Sequence of chain 1.B:
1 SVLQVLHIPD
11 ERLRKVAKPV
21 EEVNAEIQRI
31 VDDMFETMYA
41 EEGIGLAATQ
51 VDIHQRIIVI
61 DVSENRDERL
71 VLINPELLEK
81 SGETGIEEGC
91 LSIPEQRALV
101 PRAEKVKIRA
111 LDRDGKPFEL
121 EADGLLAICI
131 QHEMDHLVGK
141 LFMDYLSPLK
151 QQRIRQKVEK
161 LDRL

A protein and the small-molecule ligand that binds it are described below.
Small molecule (SMILES): CCCC[C@H](CN(O)C=O)C(=O)N[C@H](C(=O)N(C)C)C(C)(C)C

Binding-site contacts:
Ligand atom C1 contacts residue GLU133 of chain 1.B at 2.9 Å.
Ligand atom C1 contacts residue HIS132 of chain 1.B at 3.5 Å.
Ligand atom N1 contacts residue GLY45 of chain 1.B at 3.4 Å (h-bond).
Ligand atom C7 contacts residue GLU133 of chain 1.B at 3.5 Å.
Ligand atom C1 contacts residue GLN50 of chain 1.B at 3.4 Å.
Ligand atom C1 contacts residue GLY45 of chain 1.B at 3.0 Å.
Ligand atom O3 contacts residue ILE44 of chain 1.B at 2.9 Å (h-bond).
Ligand atom O1 contacts residue GLN50 of chain 1.B at 2.8 Å (h-bond).
Ligand atom O2 contacts residue GLN50 of chain 1.B at 3.1 Å (h-bond).
Ligand atom C1 contacts residue NI1 of chain 1.F at 2.9 Å.
Ligand atom O3 contacts residue GLY43 of chain 1.B at 3.2 Å.
Ligand atom O1 contacts residue GLU133 of chain 1.B at 2.7 Å (salt-bridge).
Ligand atom C3 contacts residue GLY89 of chain 1.B at 3.5 Å.
Ligand atom O1 contacts residue NI1 of chain 1.F at 2.4 Å (h-bond).
Ligand atom C2 contacts residue GLY45 of chain 1.B at 3.2 Å.
Ligand atom N1 contacts residue LEU91 of chain 1.B at 3.8 Å.
Ligand atom O1 contacts residue HIS136 of chain 1.B at 2.8 Å (h-bond).
Ligand atom C15 contacts residue ILE44 of chain 1.B at 3.7 Å (hydrophobic).
Ligand atom C4 contacts residue ILE44 of chain 1.B at 3.8 Å (hydrophobic).
Ligand atom C8 contacts residue GLY89 of chain 1.B at 3.7 Å.
Ligand atom C10 contacts residue GLU88 of chain 1.B at 3.9 Å.
Ligand atom C13 contacts residue GLY89 of chain 1.B at 3.8 Å.
Ligand atom N1 contacts residue NI1 of chain 1.F at 2.9 Å (h-bond).
Ligand atom O4 contacts residue GLY89 of chain 1.B at 3.2 Å (h-bond).
Ligand atom C9 contacts residue ILE44 of chain 1.B at 3.7 Å (hydrophobic).
Ligand atom N1 contacts residue GLN50 of chain 1.B at 3.9 Å.
Ligand atom C9 contacts residue HIS132 of chain 1.B at 3.9 Å.
Ligand atom N1 contacts residue HIS132 of chain 1.B at 3.8 Å.
Ligand atom N2 contacts residue GLY89 of chain 1.B at 3.4 Å (h-bond).
Ligand atom C2 contacts residue LEU91 of chain 1.B at 3.9 Å (hydrophobic).
Ligand atom C16 contacts residue GLU87 of chain 1.B at 3.9 Å.
Ligand atom O2 contacts residue HIS136 of chain 1.B at 3.8 Å.
Ligand atom C8 contacts residue ILE44 of chain 1.B at 3.8 Å (hydrophobic).
Ligand atom O2 contacts residue LEU91 of chain 1.B at 2.7 Å (h-bond).
Ligand atom O2 contacts residue HIS132 of chain 1.B at 3.6 Å (h-bond).
Ligand atom C14 contacts residue GLU42 of chain 1.B at 3.8 Å.
Ligand atom C7 contacts residue HIS132 of chain 1.B at 3.8 Å.
Ligand atom O1 contacts residue HIS132 of chain 1.B at 3.2 Å (h-bond).
Ligand atom O2 contacts residue NI1 of chain 1.F at 2.0 Å (h-bond).
Ligand atom O2 contacts residue CYS90 of chain 1.B at 2.9 Å (h-bond).